A small-molecule ligand and the protein it binds are described below.
Small molecule (SMILES): O=P(O)(O)O[C@@H]1[C@H](O)[C@H](O)[C@@H](OP(=O)(O)O)[C@H](OP(=O)(O)O)[C@H]1O

Sequence of chain 1.A:
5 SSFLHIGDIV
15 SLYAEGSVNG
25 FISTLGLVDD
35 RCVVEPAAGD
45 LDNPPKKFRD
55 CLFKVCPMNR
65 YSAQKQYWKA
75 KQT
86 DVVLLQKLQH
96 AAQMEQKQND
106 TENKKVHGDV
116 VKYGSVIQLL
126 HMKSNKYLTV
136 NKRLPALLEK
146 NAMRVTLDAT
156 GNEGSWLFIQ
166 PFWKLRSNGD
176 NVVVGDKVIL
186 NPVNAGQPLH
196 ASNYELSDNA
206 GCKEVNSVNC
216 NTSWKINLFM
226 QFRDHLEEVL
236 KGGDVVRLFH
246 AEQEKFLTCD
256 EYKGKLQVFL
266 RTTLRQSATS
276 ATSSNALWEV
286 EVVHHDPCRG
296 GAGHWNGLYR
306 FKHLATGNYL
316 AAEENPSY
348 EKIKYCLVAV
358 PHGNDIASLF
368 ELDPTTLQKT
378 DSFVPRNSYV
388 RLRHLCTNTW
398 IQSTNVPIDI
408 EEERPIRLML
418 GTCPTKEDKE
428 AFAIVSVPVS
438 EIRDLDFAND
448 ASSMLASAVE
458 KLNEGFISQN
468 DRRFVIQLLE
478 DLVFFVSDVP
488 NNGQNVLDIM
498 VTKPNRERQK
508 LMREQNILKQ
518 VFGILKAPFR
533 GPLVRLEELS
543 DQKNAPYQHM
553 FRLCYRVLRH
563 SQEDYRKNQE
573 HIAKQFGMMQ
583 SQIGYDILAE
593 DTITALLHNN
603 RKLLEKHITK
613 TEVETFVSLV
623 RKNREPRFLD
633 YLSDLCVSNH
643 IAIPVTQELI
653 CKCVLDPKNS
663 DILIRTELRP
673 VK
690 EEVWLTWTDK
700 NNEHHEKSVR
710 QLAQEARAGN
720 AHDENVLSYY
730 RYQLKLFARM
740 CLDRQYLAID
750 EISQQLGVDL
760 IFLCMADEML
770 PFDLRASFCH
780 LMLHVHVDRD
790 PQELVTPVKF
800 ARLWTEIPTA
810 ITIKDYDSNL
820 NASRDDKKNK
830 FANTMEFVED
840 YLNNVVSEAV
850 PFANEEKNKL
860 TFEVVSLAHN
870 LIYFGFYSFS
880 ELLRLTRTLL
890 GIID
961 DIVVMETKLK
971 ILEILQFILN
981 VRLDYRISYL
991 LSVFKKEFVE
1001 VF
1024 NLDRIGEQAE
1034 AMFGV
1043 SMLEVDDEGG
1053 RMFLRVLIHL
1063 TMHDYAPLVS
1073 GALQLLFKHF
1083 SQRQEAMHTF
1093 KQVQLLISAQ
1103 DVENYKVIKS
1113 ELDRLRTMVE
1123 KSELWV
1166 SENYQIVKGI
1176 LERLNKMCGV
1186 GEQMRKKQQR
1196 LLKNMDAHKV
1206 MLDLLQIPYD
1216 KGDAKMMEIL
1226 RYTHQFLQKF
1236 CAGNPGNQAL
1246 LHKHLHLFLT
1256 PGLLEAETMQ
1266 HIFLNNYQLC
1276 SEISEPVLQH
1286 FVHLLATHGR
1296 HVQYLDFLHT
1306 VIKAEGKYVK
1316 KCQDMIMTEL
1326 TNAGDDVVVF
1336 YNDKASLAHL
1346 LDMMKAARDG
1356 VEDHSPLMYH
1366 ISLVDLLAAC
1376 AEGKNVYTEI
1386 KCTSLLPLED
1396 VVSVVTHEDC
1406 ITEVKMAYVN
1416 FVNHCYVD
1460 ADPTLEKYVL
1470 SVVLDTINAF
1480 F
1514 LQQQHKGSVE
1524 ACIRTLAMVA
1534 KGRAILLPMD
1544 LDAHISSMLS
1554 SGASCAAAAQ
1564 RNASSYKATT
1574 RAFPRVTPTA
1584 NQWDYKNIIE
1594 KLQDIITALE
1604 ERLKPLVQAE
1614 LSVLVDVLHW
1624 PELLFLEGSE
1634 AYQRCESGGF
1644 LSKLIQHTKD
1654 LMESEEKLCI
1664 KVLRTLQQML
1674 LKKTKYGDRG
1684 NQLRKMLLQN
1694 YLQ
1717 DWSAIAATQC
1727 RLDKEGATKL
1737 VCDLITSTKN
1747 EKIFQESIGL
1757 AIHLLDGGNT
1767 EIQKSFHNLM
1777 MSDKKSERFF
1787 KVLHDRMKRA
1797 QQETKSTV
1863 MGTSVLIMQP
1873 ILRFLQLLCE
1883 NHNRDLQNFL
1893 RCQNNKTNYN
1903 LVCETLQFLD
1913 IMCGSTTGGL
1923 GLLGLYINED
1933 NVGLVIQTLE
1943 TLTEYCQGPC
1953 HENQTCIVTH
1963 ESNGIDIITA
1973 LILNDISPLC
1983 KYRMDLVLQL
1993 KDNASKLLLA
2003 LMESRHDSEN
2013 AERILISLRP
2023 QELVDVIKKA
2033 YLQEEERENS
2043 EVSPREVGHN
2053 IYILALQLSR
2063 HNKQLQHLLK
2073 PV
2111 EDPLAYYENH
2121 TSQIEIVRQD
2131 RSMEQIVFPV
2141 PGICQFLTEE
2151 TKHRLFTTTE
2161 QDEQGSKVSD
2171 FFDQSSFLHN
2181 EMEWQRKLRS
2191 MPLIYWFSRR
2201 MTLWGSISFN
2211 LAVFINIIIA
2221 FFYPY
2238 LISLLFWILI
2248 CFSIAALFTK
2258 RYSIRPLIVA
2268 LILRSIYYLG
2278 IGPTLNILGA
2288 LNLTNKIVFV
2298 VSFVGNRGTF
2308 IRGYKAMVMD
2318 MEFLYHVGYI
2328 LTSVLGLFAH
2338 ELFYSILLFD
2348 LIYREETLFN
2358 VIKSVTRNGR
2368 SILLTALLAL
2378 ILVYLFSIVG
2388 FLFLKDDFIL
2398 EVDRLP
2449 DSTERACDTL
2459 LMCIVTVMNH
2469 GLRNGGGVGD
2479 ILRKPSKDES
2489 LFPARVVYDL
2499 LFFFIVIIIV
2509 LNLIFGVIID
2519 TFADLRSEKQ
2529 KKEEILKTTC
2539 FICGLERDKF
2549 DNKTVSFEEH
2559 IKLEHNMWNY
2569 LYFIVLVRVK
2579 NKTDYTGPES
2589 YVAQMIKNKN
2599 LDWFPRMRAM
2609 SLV

Binding-site contacts:
Ligand atom O5 contacts residue TYR567 of chain 1.A at 4.3 Å.
Ligand atom O11 contacts residue ARG568 of chain 1.A at 3.5 Å.
Ligand atom C5 contacts residue LYS569 of chain 1.A at 4.3 Å.
Ligand atom O4 contacts residue ARG270 of chain 1.A at 3.6 Å.
Ligand atom O12 contacts residue ARG503 of chain 1.A at 4.1 Å.
Ligand atom O53 contacts residue ARG510 of chain 1.A at 4.4 Å.
Ligand atom O42 contacts residue LYS569 of chain 1.A at 4.0 Å.
Ligand atom O12 contacts residue ARG568 of chain 1.A at 3.9 Å.
Ligand atom O51 contacts residue TYR567 of chain 1.A at 3.8 Å.
Ligand atom P1 contacts residue ARG568 of chain 1.A at 4.3 Å.
Ligand atom P5 contacts residue TYR567 of chain 1.A at 3.8 Å.
Ligand atom O43 contacts residue LEU269 of chain 1.A at 3.9 Å.
Ligand atom O5 contacts residue LYS569 of chain 1.A at 3.3 Å.
Ligand atom C2 contacts residue ARG270 of chain 1.A at 4.1 Å.
Ligand atom O43 contacts residue THR268 of chain 1.A at 2.5 Å (h-bond).
Ligand atom O51 contacts residue LYS507 of chain 1.A at 3.4 Å (salt-bridge).
Ligand atom O51 contacts residue LYS569 of chain 1.A at 2.5 Å (salt-bridge).
Ligand atom O52 contacts residue LYS569 of chain 1.A at 3.9 Å.
Ligand atom O3 contacts residue ARG568 of chain 1.A at 4.1 Å.
Ligand atom C4 contacts residue LYS569 of chain 1.A at 4.0 Å.
Ligand atom O43 contacts residue ARG266 of chain 1.A at 3.7 Å.
Ligand atom P5 contacts residue LYS569 of chain 1.A at 3.4 Å.
Ligand atom O6 contacts residue TYR567 of chain 1.A at 4.5 Å.
Ligand atom P5 contacts residue LYS507 of chain 1.A at 3.2 Å.
Ligand atom O43 contacts residue ARG270 of chain 1.A at 3.5 Å.
Ligand atom O53 contacts residue TYR567 of chain 1.A at 2.8 Å (h-bond).
Ligand atom O41 contacts residue ARG266 of chain 1.A at 3.8 Å.
Ligand atom O53 contacts residue LYS507 of chain 1.A at 2.5 Å (salt-bridge).
Ligand atom P4 contacts residue ARG270 of chain 1.A at 4.2 Å.
Ligand atom O6 contacts residue ARG503 of chain 1.A at 3.4 Å (salt-bridge).
Ligand atom O52 contacts residue LYS507 of chain 1.A at 3.3 Å (salt-bridge).
Ligand atom P4 contacts residue THR268 of chain 1.A at 4.0 Å.
Ligand atom O51 contacts residue ARG510 of chain 1.A at 3.4 Å (salt-bridge).
Ligand atom P4 contacts residue ARG266 of chain 1.A at 3.5 Å.
Ligand atom O42 contacts residue ARG266 of chain 1.A at 2.4 Å (salt-bridge).
Ligand atom O1 contacts residue ARG568 of chain 1.A at 4.0 Å.
Ligand atom O41 contacts residue LYS569 of chain 1.A at 4.4 Å.